Binding-site contacts:
Ligand atom N1 contacts residue 48J1 of chain 1.R at 2.9 Å (h-bond).
Ligand atom C3 contacts residue TRP93 of chain 1.C at 3.8 Å (hydrophobic).
Ligand atom O1 contacts residue SER317 of chain 1.C at 4.3 Å.
Ligand atom O1 contacts residue SER315 of chain 1.C at 3.0 Å (h-bond).
Ligand atom O3 contacts residue GLU285 of chain 1.C at 3.7 Å.
Ligand atom N1 contacts residue GLY192 of chain 1.C at 3.5 Å (h-bond).
Ligand atom O1 contacts residue ASN313 of chain 1.C at 3.1 Å (h-bond).
Ligand atom O1 contacts residue HIS193 of chain 1.C at 3.8 Å.
Ligand atom C1 contacts residue ASN313 of chain 1.C at 4.3 Å.
Ligand atom C2 contacts residue CYS191 of chain 1.C at 2.7 Å (hydrophobic).
Ligand atom C1 contacts residue SER315 of chain 1.C at 3.5 Å.
Ligand atom C2 contacts residue LEU348 of chain 1.C at 4.1 Å (hydrophobic).
Ligand atom O2 contacts residue SER317 of chain 1.C at 2.4 Å (h-bond).
Ligand atom N1 contacts residue CYS191 of chain 1.C at 2.8 Å (h-bond).
Ligand atom O3 contacts residue 48J1 of chain 1.R at 3.5 Å (h-bond).
Ligand atom C1 contacts residue HIS193 of chain 1.C at 3.6 Å.
Ligand atom O2 contacts residue HIS193 of chain 1.C at 3.0 Å (h-bond).
Ligand atom C1 contacts residue SER317 of chain 1.C at 3.6 Å.
Ligand atom C3 contacts residue 48J1 of chain 1.R at 3.9 Å.
Ligand atom N1 contacts residue ASP108 of chain 1.C at 3.8 Å.
Ligand atom O3 contacts residue CYS191 of chain 1.C at 3.3 Å (h-bond).
Ligand atom C2 contacts residue TRP93 of chain 1.C at 3.5 Å (hydrophobic).
Ligand atom C3 contacts residue CYS191 of chain 1.C at 1.8 Å (hydrophobic).
Ligand atom O2 contacts residue SER315 of chain 1.C at 3.2 Å (h-bond).
Ligand atom O3 contacts residue ASP108 of chain 1.C at 4.0 Å.
Ligand atom O3 contacts residue GLY192 of chain 1.C at 2.5 Å (h-bond).
Ligand atom C1 contacts residue THR347 of chain 1.C at 3.7 Å.
Ligand atom C2 contacts residue 48J1 of chain 1.R at 4.0 Å.
Ligand atom O3 contacts residue ARG228 of chain 1.C at 3.1 Å (salt-bridge).
Ligand atom O1 contacts residue PRO316 of chain 1.C at 4.3 Å.
Ligand atom O2 contacts residue CYS191 of chain 1.C at 3.4 Å (h-bond).
Ligand atom O1 contacts residue 48J1 of chain 1.R at 3.8 Å.
Ligand atom C2 contacts residue THR347 of chain 1.C at 4.3 Å.
Ligand atom O3 contacts residue MG1 of chain 1.S at 4.3 Å.
Ligand atom O1 contacts residue THR347 of chain 1.C at 2.7 Å (h-bond).
Ligand atom C1 contacts residue CYS191 of chain 1.C at 3.4 Å (hydrophobic).
Ligand atom N1 contacts residue ARG228 of chain 1.C at 4.0 Å.
Ligand atom C3 contacts residue ASP108 of chain 1.C at 3.6 Å.
Ligand atom C3 contacts residue GLY192 of chain 1.C at 3.8 Å.
Ligand atom N1 contacts residue GLU285 of chain 1.C at 4.1 Å.

Sequence of chain 1.D:
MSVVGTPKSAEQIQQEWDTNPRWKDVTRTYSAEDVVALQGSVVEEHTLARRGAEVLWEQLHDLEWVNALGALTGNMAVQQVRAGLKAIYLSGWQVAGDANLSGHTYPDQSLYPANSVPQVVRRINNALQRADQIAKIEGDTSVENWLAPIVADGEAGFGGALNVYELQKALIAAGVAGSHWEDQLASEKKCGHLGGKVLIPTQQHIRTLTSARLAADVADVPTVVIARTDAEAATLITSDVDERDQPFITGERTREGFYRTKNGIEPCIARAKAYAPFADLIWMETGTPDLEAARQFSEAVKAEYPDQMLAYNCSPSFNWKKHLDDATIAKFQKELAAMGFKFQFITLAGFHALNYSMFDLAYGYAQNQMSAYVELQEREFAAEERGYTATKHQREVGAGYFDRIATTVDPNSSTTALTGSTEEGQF

Sequence of chain 1.C:
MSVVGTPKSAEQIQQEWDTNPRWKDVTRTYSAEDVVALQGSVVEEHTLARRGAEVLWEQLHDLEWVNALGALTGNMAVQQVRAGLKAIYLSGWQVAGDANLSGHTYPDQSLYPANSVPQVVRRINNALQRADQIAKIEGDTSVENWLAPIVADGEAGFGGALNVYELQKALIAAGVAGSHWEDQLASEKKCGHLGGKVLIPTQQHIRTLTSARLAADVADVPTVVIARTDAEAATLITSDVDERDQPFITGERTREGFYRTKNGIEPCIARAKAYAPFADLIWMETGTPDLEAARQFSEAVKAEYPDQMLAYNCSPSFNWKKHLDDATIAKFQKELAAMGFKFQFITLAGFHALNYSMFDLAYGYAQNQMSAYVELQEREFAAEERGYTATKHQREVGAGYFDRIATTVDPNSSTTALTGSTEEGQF

A protein and the small-molecule ligand that binds it are described below.
Small molecule (SMILES): O=C(O)C/C=N/O